Sequence of chain 1.A:
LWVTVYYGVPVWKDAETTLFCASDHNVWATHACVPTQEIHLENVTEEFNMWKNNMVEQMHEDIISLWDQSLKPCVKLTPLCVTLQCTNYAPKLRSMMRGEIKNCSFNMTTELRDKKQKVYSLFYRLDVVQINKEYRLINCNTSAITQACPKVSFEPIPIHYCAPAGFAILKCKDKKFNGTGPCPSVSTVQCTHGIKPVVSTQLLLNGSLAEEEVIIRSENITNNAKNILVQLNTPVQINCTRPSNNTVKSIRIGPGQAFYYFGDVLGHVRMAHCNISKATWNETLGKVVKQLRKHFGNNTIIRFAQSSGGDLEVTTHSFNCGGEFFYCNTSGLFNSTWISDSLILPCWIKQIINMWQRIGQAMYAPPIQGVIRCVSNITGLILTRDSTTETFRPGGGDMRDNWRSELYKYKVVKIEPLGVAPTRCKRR

Binding-site contacts:
Ligand atom N2 contacts residue ASN301 of chain 1.A at 2.9 Å (h-bond).
Ligand atom C3 contacts residue HIS299 of chain 1.A at 3.8 Å.
Ligand atom C7 contacts residue ASN265 of chain 1.A at 4.1 Å.
Ligand atom O5 contacts residue ILE383 of chain 1.A at 4.1 Å.
Ligand atom C4 contacts residue ASN301 of chain 1.A at 4.2 Å.
Ligand atom O3 contacts residue HIS299 of chain 1.A at 4.3 Å.
Ligand atom O7 contacts residue ASN265 of chain 1.A at 3.7 Å.
Ligand atom C8 contacts residue ASN265 of chain 1.A at 3.3 Å.
Ligand atom C8 contacts residue ASN301 of chain 1.A at 4.3 Å.
Ligand atom C6 contacts residue ILE383 of chain 1.A at 4.4 Å (hydrophobic).
Ligand atom C2 contacts residue HIS299 of chain 1.A at 3.9 Å.
Ligand atom O6 contacts residue ILE383 of chain 1.A at 3.5 Å.
Ligand atom N2 contacts residue THR267 of chain 1.A at 4.5 Å.
Ligand atom C7 contacts residue HIS299 of chain 1.A at 4.2 Å.
Ligand atom C8 contacts residue THR267 of chain 1.A at 3.5 Å.
Ligand atom C2 contacts residue ASN301 of chain 1.A at 2.4 Å.
Ligand atom C1 contacts residue HIS299 of chain 1.A at 4.1 Å.
Ligand atom O5 contacts residue SER381 of chain 1.A at 4.4 Å.
Ligand atom C5 contacts residue ILE383 of chain 1.A at 4.1 Å (hydrophobic).
Ligand atom C1 contacts residue ASN301 of chain 1.A at 1.4 Å.
Ligand atom C8 contacts residue CYS266 of chain 1.A at 4.3 Å (hydrophobic).
Ligand atom C7 contacts residue ASN301 of chain 1.A at 3.1 Å.
Ligand atom C1 contacts residue ILE383 of chain 1.A at 4.4 Å (hydrophobic).
Ligand atom O5 contacts residue ASN301 of chain 1.A at 2.4 Å (h-bond).
Ligand atom C5 contacts residue ASN301 of chain 1.A at 3.7 Å.
Ligand atom O7 contacts residue ASN301 of chain 1.A at 2.9 Å (h-bond).
Ligand atom C8 contacts residue HIS299 of chain 1.A at 4.2 Å.
Ligand atom N2 contacts residue HIS299 of chain 1.A at 3.2 Å (h-bond).
Ligand atom C8 contacts residue ARG412 of chain 1.A at 4.4 Å.
Ligand atom C3 contacts residue ASN301 of chain 1.A at 3.8 Å.

The small molecule below binds the protein below.
Small molecule (SMILES): CC(=O)N[C@@H]1[C@@H](O)[C@H](O)[C@@H](CO)O[C@H]1O